Sequence of chain 1.A:
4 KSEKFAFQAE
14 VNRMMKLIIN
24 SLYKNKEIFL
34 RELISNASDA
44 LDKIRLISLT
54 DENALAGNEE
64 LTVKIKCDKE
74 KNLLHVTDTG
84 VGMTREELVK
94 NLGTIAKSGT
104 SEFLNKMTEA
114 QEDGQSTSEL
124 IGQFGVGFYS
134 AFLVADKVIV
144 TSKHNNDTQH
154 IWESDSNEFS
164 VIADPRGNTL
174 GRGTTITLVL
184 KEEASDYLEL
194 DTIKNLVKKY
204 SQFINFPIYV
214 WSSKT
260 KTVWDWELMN

Binding-site contacts:
Ligand atom CL1 contacts residue ASN39 of chain 1.A at 3.4 Å.
Ligand atom C6 contacts residue ASN39 of chain 1.A at 3.8 Å.
Ligand atom O2 contacts residue MET86 of chain 1.A at 3.6 Å.
Ligand atom C14 contacts residue ASP42 of chain 1.A at 3.4 Å.
Ligand atom O5 contacts residue ASN94 of chain 1.A at 3.9 Å.
Ligand atom C4 contacts residue ASN39 of chain 1.A at 3.8 Å.
Ligand atom C16 contacts residue LYS46 of chain 1.A at 3.9 Å.
Ligand atom C12 contacts residue ASN39 of chain 1.A at 3.6 Å.
Ligand atom C16 contacts residue VAL84 of chain 1.A at 3.8 Å (hydrophobic).
Ligand atom O2 contacts residue GLY85 of chain 1.A at 4.0 Å.
Ligand atom O4 contacts residue LEU36 of chain 1.A at 3.8 Å.
Ligand atom C18 contacts residue MET86 of chain 1.A at 3.9 Å (hydrophobic).
Ligand atom C14 contacts residue ASN39 of chain 1.A at 3.9 Å.
Ligand atom O4 contacts residue ILE179 of chain 1.A at 3.2 Å.
Ligand atom C5 contacts residue ILE179 of chain 1.A at 3.6 Å (hydrophobic).
Ligand atom O3 contacts residue ASN39 of chain 1.A at 4.0 Å.
Ligand atom C13 contacts residue ASP42 of chain 1.A at 3.7 Å.
Ligand atom C5 contacts residue ASN39 of chain 1.A at 3.5 Å.
Ligand atom O4 contacts residue ASN39 of chain 1.A at 3.5 Å (h-bond).
Ligand atom C17 contacts residue VAL84 of chain 1.A at 4.0 Å (hydrophobic).
Ligand atom C18 contacts residue ASN94 of chain 1.A at 3.2 Å.
Ligand atom C1 contacts residue MET86 of chain 1.A at 3.8 Å (hydrophobic).
Ligand atom C10 contacts residue ASN39 of chain 1.A at 4.0 Å.
Ligand atom C2 contacts residue MET86 of chain 1.A at 3.8 Å (hydrophobic).
Ligand atom O6 contacts residue ASP42 of chain 1.A at 3.4 Å.
Ligand atom C3 contacts residue ASP81 of chain 1.A at 3.4 Å.
Ligand atom C16 contacts residue ALA43 of chain 1.A at 3.9 Å (hydrophobic).
Ligand atom CL1 contacts residue PHE131 of chain 1.A at 3.4 Å.
Ligand atom C4 contacts residue ASP81 of chain 1.A at 3.4 Å.
Ligand atom O3 contacts residue ALA43 of chain 1.A at 3.1 Å.
Ligand atom O6 contacts residue ALA43 of chain 1.A at 3.9 Å.
Ligand atom C14 contacts residue ALA43 of chain 1.A at 3.8 Å (hydrophobic).
Ligand atom C8 contacts residue MET86 of chain 1.A at 3.5 Å (hydrophobic).
Ligand atom O6 contacts residue LYS46 of chain 1.A at 2.7 Å (salt-bridge).
Ligand atom O5 contacts residue LEU95 of chain 1.A at 3.3 Å.
Ligand atom C7 contacts residue MET86 of chain 1.A at 3.7 Å (hydrophobic).
Ligand atom O2 contacts residue THR177 of chain 1.A at 3.4 Å (h-bond).
Ligand atom O3 contacts residue THR177 of chain 1.A at 3.8 Å.
Ligand atom O3 contacts residue ASP81 of chain 1.A at 2.5 Å (salt-bridge).
Ligand atom C15 contacts residue LYS46 of chain 1.A at 3.7 Å.

The protein below binds the small molecule below.
Small molecule (SMILES): C[C@@H]1C[C@H]2O[C@@H]2CCCCC(=O)CC2C(Cl)C(=O)CC(=O)C2C(=O)O1